Binding-site contacts:
Ligand atom O3 contacts residue TYR31 of chain 2.A at 2.7 Å (h-bond).
Ligand atom N1 contacts residue ASP116 of chain 2.A at 2.8 Å (salt-bridge).
Ligand atom C3 contacts residue LEU13 of chain 2.A at 3.6 Å (hydrophobic).
Ligand atom C6 contacts residue BTN1 of chain 2.C at 0.0 Å.
Ligand atom O11 contacts residue BTN1 of chain 2.C at 0.0 Å (h-bond).
Ligand atom C4 contacts residue BTN1 of chain 2.C at 0.0 Å.
Ligand atom C3 contacts residue SER15 of chain 2.A at 3.7 Å.
Ligand atom S1 contacts residue THR78 of chain 2.A at 3.4 Å (h-bond).
Ligand atom O12 contacts residue SER76 of chain 2.A at 2.8 Å (h-bond).
Ligand atom C10 contacts residue BTN1 of chain 2.C at 0.0 Å.
Ligand atom N1 contacts residue LEU13 of chain 2.A at 3.7 Å.
Ligand atom O3 contacts residue SER15 of chain 2.A at 2.7 Å (h-bond).
Ligand atom N2 contacts residue VAL35 of chain 2.A at 3.6 Å.
Ligand atom C10 contacts residue TRP67 of chain 2.A at 3.5 Å (hydrophobic).
Ligand atom C3 contacts residue ASP116 of chain 2.A at 3.7 Å.
Ligand atom O11 contacts residue ASN37 of chain 2.A at 3.0 Å (h-bond).
Ligand atom O10 contacts residue THR78 of chain 2.A at 2.3 Å (h-bond).
Ligand atom O3 contacts residue ASN11 of chain 2.A at 3.0 Å (h-bond).
Ligand atom N2 contacts residue BTN1 of chain 2.C at 0.0 Å (h-bond).
Ligand atom S1 contacts residue BTN1 of chain 2.C at 0.0 Å (h-bond).
Ligand atom C9 contacts residue BTN1 of chain 2.C at 0.0 Å.
Ligand atom C4 contacts residue VAL35 of chain 2.A at 3.7 Å (hydrophobic).
Ligand atom C11 contacts residue BTN1 of chain 2.C at 0.0 Å.
Ligand atom O10 contacts residue BTN1 of chain 2.C at 1.5 Å (h-bond).
Ligand atom C5 contacts residue BTN1 of chain 2.C at 0.0 Å.
Ligand atom C3 contacts residue TYR31 of chain 2.A at 3.6 Å (hydrophobic).
Ligand atom O3 contacts residue BTN1 of chain 2.C at 0.0 Å (h-bond).
Ligand atom C10 contacts residue ASN37 of chain 2.A at 3.6 Å.
Ligand atom C3 contacts residue BTN1 of chain 2.C at 0.0 Å.
Ligand atom C7 contacts residue BTN1 of chain 2.C at 0.0 Å.
Ligand atom C2 contacts residue BTN1 of chain 2.C at 0.0 Å.
Ligand atom O12 contacts residue ALA74 of chain 2.A at 3.7 Å.
Ligand atom O12 contacts residue BTN1 of chain 2.C at 0.0 Å (h-bond).
Ligand atom C6 contacts residue TRP96 of chain 2.A at 3.3 Å (hydrophobic).
Ligand atom N2 contacts residue SER33 of chain 2.A at 3.0 Å (h-bond).
Ligand atom S1 contacts residue TRP67 of chain 2.A at 3.7 Å.
Ligand atom C7 contacts residue SER33 of chain 2.A at 3.4 Å.
Ligand atom O10 contacts residue LEU98 of chain 2.A at 3.3 Å.
Ligand atom N1 contacts residue BTN1 of chain 2.C at 0.0 Å (h-bond).
Ligand atom C8 contacts residue BTN1 of chain 2.C at 0.0 Å.

Sequence of chain 1.B:
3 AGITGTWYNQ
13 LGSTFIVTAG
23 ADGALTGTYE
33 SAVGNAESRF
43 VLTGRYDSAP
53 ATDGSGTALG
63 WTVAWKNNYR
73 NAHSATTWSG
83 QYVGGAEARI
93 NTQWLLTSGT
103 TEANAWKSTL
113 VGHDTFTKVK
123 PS

Sequence of chain 2.A:
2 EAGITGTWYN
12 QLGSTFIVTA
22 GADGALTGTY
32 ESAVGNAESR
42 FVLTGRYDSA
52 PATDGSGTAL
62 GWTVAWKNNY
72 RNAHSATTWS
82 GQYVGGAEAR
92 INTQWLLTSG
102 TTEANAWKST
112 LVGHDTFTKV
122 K

The small molecule below binds the protein below.
Small molecule (SMILES): O=C(O)CCCC[C@H]1[C@H]2NC(=O)N[C@H]2C[S@@]1=O